Sequence of chain 1.A:
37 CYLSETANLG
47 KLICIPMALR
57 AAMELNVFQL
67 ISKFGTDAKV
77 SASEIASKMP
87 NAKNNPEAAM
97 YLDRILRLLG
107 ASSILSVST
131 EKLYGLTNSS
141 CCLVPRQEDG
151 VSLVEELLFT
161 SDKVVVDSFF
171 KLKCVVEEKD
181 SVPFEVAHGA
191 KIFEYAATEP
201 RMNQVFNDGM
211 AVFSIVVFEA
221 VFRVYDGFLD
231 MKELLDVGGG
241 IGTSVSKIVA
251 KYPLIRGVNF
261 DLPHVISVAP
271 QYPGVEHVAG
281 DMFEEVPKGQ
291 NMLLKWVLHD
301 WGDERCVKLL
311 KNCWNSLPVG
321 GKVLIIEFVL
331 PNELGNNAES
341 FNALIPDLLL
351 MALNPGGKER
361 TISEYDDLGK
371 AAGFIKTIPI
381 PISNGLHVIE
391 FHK

Sequence of chain 1.B:
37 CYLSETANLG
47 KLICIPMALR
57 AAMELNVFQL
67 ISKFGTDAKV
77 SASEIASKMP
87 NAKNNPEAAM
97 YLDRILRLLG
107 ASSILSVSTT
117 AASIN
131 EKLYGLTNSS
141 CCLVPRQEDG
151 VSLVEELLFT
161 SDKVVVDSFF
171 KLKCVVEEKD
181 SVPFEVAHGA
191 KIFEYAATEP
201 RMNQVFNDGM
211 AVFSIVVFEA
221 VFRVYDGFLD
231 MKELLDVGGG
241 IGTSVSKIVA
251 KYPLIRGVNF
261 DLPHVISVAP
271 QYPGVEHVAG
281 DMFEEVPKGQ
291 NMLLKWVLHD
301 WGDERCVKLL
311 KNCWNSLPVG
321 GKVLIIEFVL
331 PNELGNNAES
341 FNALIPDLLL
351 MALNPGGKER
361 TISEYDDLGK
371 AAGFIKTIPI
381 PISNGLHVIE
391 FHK

Binding-site contacts:
Ligand atom O20 contacts residue SAH1 of chain 1.F at 3.3 Å (h-bond).
Ligand atom C9 contacts residue PHE213 of chain 1.B at 3.7 Å (hydrophobic).
Ligand atom C10 contacts residue PHE328 of chain 1.B at 3.7 Å (hydrophobic).
Ligand atom C8 contacts residue PHE213 of chain 1.B at 3.7 Å (hydrophobic).
Ligand atom O6 contacts residue THR42 of chain 1.A at 3.8 Å.
Ligand atom O4 contacts residue GLU156 of chain 1.B at 2.7 Å (salt-bridge).
Ligand atom C18 contacts residue MET210 of chain 1.B at 3.8 Å (hydrophobic).
Ligand atom C24 contacts residue LEU353 of chain 1.B at 3.7 Å (hydrophobic).
Ligand atom O20 contacts residue HIS299 of chain 1.B at 3.0 Å (h-bond).
Ligand atom O20 contacts residue ASP300 of chain 1.B at 3.1 Å (salt-bridge).
Ligand atom C25 contacts residue LEU350 of chain 1.B at 3.6 Å (hydrophobic).
Ligand atom O6 contacts residue ILE345 of chain 1.B at 3.5 Å.
Ligand atom C13 contacts residue HIS299 of chain 1.B at 3.4 Å.
Ligand atom O4 contacts residue THR160 of chain 1.B at 3.7 Å.
Ligand atom C7 contacts residue ILE345 of chain 1.B at 3.8 Å (hydrophobic).
Ligand atom C10 contacts residue PRO346 of chain 1.B at 3.7 Å (hydrophobic).
Ligand atom C11 contacts residue TRP296 of chain 1.B at 3.4 Å (hydrophobic).
Ligand atom O22 contacts residue ASP300 of chain 1.B at 3.1 Å (salt-bridge).
Ligand atom C2 contacts residue GLU156 of chain 1.B at 3.7 Å.
Ligand atom C18 contacts residue HIS299 of chain 1.B at 3.8 Å.
Ligand atom C21 contacts residue PHE206 of chain 1.B at 3.8 Å (hydrophobic).
Ligand atom C19 contacts residue ASP300 of chain 1.B at 3.6 Å.
Ligand atom O22 contacts residue PHE206 of chain 1.B at 3.6 Å.
Ligand atom C19 contacts residue HIS299 of chain 1.B at 3.5 Å.
Ligand atom C8 contacts residue PRO346 of chain 1.B at 3.8 Å (hydrophobic).
Ligand atom C24 contacts residue LEU350 of chain 1.B at 3.7 Å (hydrophobic).
Ligand atom C25 contacts residue PHE159 of chain 1.B at 3.7 Å (hydrophobic).
Ligand atom C9 contacts residue PRO346 of chain 1.B at 3.8 Å (hydrophobic).
Ligand atom C7 contacts residue ASN342 of chain 1.B at 3.2 Å.
Ligand atom C13 contacts residue MET210 of chain 1.B at 3.7 Å (hydrophobic).
Ligand atom C21 contacts residue ASP300 of chain 1.B at 3.6 Å.
Ligand atom C5 contacts residue ILE345 of chain 1.B at 3.7 Å (hydrophobic).
Ligand atom C3 contacts residue ILE345 of chain 1.B at 3.7 Å (hydrophobic).
Ligand atom N12 contacts residue HIS299 of chain 1.B at 3.5 Å.
Ligand atom C23 contacts residue PHE193 of chain 1.B at 3.7 Å (hydrophobic).
Ligand atom C1 contacts residue PHE213 of chain 1.B at 3.8 Å (hydrophobic).
Ligand atom O20 contacts residue TRP296 of chain 1.B at 3.1 Å (h-bond).
Ligand atom C7 contacts residue THR42 of chain 1.A at 3.7 Å.
Ligand atom O4 contacts residue ILE345 of chain 1.B at 3.7 Å.
Ligand atom C3 contacts residue GLU156 of chain 1.B at 3.4 Å.

A protein and the small-molecule ligand that binds it are described below.
Small molecule (SMILES): COc1cc2c(cc1O)[C@@H]1Cc3ccc(OC)c(O)c3CN1CC2